A protein and the small-molecule ligand that binds it are described below.
Small molecule (SMILES): O=c1[nH]cnc2c1ncn2[C@@H]1O[C@H](COP(=O)(O)O)[C@@H](O)[C@H]1O

Sequence of chain 2.B:
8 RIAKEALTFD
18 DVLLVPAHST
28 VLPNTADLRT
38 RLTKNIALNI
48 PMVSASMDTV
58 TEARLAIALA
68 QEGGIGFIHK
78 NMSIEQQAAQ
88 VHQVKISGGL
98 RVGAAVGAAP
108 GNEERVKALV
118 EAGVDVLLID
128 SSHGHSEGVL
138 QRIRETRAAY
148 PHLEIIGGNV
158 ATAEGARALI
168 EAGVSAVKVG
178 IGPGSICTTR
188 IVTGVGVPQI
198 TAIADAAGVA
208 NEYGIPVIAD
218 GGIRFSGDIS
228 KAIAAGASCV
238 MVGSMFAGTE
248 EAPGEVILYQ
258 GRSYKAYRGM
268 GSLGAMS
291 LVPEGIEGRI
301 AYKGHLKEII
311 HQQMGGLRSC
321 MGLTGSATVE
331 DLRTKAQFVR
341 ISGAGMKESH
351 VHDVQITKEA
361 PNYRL

Binding-site contacts:
Ligand atom O6 contacts residue GLY295 of chain 2.B at 3.6 Å.
Ligand atom O5' contacts residue GLY181 of chain 2.B at 3.4 Å.
Ligand atom O6 contacts residue GLY268 of chain 2.B at 2.5 Å (h-bond).
Ligand atom N7 contacts residue GLY266 of chain 2.B at 3.4 Å.
Ligand atom C2 contacts residue CYS184 of chain 2.B at 2.8 Å (hydrophobic).
Ligand atom C4 contacts residue NAJ1 of chain 2.G at 3.3 Å.
Ligand atom C5' contacts residue TYR264 of chain 2.B at 3.5 Å (hydrophobic).
Ligand atom C6 contacts residue GLY268 of chain 2.B at 3.5 Å.
Ligand atom O3P contacts residue GLY219 of chain 2.B at 3.0 Å (h-bond).
Ligand atom N3 contacts residue NAJ1 of chain 2.G at 2.9 Å.
Ligand atom O3' contacts residue MET238 of chain 2.B at 3.6 Å (h-bond).
Ligand atom O3P contacts residue SER182 of chain 2.B at 2.7 Å (h-bond).
Ligand atom O2' contacts residue NAJ1 of chain 2.G at 3.7 Å.
Ligand atom C8 contacts residue MET54 of chain 2.B at 3.5 Å (hydrophobic).
Ligand atom O3' contacts residue ASP217 of chain 2.B at 2.4 Å (salt-bridge).
Ligand atom C4' contacts residue ASP217 of chain 2.B at 3.6 Å.
Ligand atom N7 contacts residue ILE183 of chain 2.B at 3.7 Å.
Ligand atom C2 contacts residue NAJ1 of chain 2.G at 2.9 Å.
Ligand atom O2P contacts residue SER241 of chain 2.B at 2.9 Å (h-bond).
Ligand atom O3P contacts residue GLY181 of chain 2.B at 3.4 Å.
Ligand atom O2' contacts residue ASP217 of chain 2.B at 2.6 Å (salt-bridge).
Ligand atom O6 contacts residue GLU294 of chain 2.B at 3.6 Å.
Ligand atom C3' contacts residue ASP217 of chain 2.B at 3.5 Å.
Ligand atom O6 contacts residue GLY266 of chain 2.B at 3.5 Å.
Ligand atom C5 contacts residue NAJ1 of chain 2.G at 3.6 Å.
Ligand atom O2P contacts residue SER182 of chain 2.B at 2.6 Å (h-bond).
Ligand atom N1 contacts residue NAJ1 of chain 2.G at 3.2 Å.
Ligand atom C6 contacts residue NAJ1 of chain 2.G at 3.6 Å.
Ligand atom C6 contacts residue GLU294 of chain 2.B at 3.6 Å.
Ligand atom N3 contacts residue CYS184 of chain 2.B at 3.3 Å (h-bond).
Ligand atom O2P contacts residue TYR264 of chain 2.B at 2.5 Å (h-bond).
Ligand atom N7 contacts residue MET267 of chain 2.B at 2.9 Å (h-bond).
Ligand atom O3' contacts residue ALA52 of chain 2.B at 3.5 Å.
Ligand atom N1 contacts residue GLU294 of chain 2.B at 2.8 Å (salt-bridge).
Ligand atom O1P contacts residue SER241 of chain 2.B at 3.5 Å (h-bond).
Ligand atom P contacts residue SER182 of chain 2.B at 3.6 Å.
Ligand atom N1 contacts residue CYS184 of chain 2.B at 3.6 Å.
Ligand atom C2 contacts residue GLU294 of chain 2.B at 3.5 Å.
Ligand atom O6 contacts residue MET267 of chain 2.B at 3.4 Å (h-bond).
Ligand atom O1P contacts residue GLY240 of chain 2.B at 2.8 Å (h-bond).